A protein and the small-molecule ligand that binds it are described below.
Small molecule (SMILES): OC[C@H]1O[C@H](O[C@H]2[C@H](O)[C@@H](O)[C@@H](O[C@H]3[C@H](O)[C@@H](O)[C@@H](O[C@H]4[C@H](O)[C@@H](O)[C@@H](O[C@H]5[C@H](O)[C@@H](O)[C@@H](O)O[C@@H]5CO)O[C@@H]4CO)O[C@@H]3CO)O[C@@H]2CO)[C@H](O)[C@@H](O)[C@@H]1O

Binding-site contacts:
Ligand atom O2 contacts residue ASP65 of chain 1.A at 2.8 Å (salt-bridge).
Ligand atom O2 contacts residue LYS15 of chain 1.A at 2.8 Å (salt-bridge).
Ligand atom C1 contacts residue TRP340 of chain 2.A at 3.5 Å (hydrophobic).
Ligand atom O3 contacts residue GLU111 of chain 1.A at 3.5 Å (salt-bridge).
Ligand atom C2 contacts residue TRP230 of chain 2.A at 3.6 Å (hydrophobic).
Ligand atom C1 contacts residue GLU45 of chain 1.A at 3.3 Å.
Ligand atom C3 contacts residue GLU44 of chain 1.A at 3.3 Å.
Ligand atom C2 contacts residue GLU111 of chain 1.A at 3.5 Å.
Ligand atom O3 contacts residue TRP62 of chain 1.A at 3.0 Å (h-bond).
Ligand atom O4 contacts residue ARG344 of chain 2.A at 3.3 Å (salt-bridge).
Ligand atom O6 contacts residue TYR155 of chain 1.A at 3.1 Å (h-bond).
Ligand atom C3 contacts residue ASP65 of chain 1.A at 3.5 Å.
Ligand atom O3 contacts residue ARG66 of chain 1.A at 2.9 Å (salt-bridge).
Ligand atom C2 contacts residue GLU44 of chain 1.A at 3.4 Å.
Ligand atom O6 contacts residue PRO154 of chain 1.A at 3.3 Å.
Ligand atom O5 contacts residue GLU45 of chain 1.A at 3.4 Å (salt-bridge).
Ligand atom O3 contacts residue LYS42 of chain 1.A at 2.8 Å (salt-bridge).
Ligand atom C1 contacts residue LYS42 of chain 1.A at 3.4 Å.
Ligand atom O2 contacts residue ALA63 of chain 1.A at 3.2 Å.
Ligand atom O5 contacts residue TYR341 of chain 2.A at 3.2 Å.
Ligand atom O2 contacts residue GLU111 of chain 1.A at 2.6 Å (salt-bridge).
Ligand atom C3 contacts residue TRP62 of chain 1.A at 3.5 Å (hydrophobic).
Ligand atom C2 contacts residue ASP65 of chain 1.A at 3.4 Å.
Ligand atom C6 contacts residue GLU153 of chain 1.A at 3.3 Å.
Ligand atom O6 contacts residue GLU153 of chain 1.A at 2.6 Å (salt-bridge).
Ligand atom O6 contacts residue ARG344 of chain 2.A at 3.3 Å.
Ligand atom O5 contacts residue LYS42 of chain 1.A at 3.1 Å (salt-bridge).
Ligand atom O5 contacts residue TYR155 of chain 1.A at 3.3 Å.
Ligand atom O1 contacts residue LYS15 of chain 1.A at 3.1 Å (salt-bridge).
Ligand atom O1 contacts residue ASP14 of chain 1.A at 2.7 Å (salt-bridge).
Ligand atom O2 contacts residue GLU44 of chain 1.A at 2.5 Å (salt-bridge).
Ligand atom C1 contacts residue GLU44 of chain 1.A at 3.5 Å.
Ligand atom O3 contacts residue GLU44 of chain 1.A at 2.5 Å (salt-bridge).
Ligand atom O2 contacts residue TRP230 of chain 2.A at 3.6 Å.
Ligand atom O5 contacts residue TRP340 of chain 2.A at 3.2 Å.
Ligand atom O2 contacts residue ARG66 of chain 1.A at 2.9 Å (salt-bridge).
Ligand atom O3 contacts residue ASP65 of chain 1.A at 2.6 Å (salt-bridge).
Ligand atom O3 contacts residue TYR341 of chain 2.A at 3.5 Å (h-bond).
Ligand atom C3 contacts residue ARG344 of chain 2.A at 3.3 Å.
Ligand atom C1 contacts residue ASP14 of chain 1.A at 3.3 Å.

Sequence of chain 2.A:
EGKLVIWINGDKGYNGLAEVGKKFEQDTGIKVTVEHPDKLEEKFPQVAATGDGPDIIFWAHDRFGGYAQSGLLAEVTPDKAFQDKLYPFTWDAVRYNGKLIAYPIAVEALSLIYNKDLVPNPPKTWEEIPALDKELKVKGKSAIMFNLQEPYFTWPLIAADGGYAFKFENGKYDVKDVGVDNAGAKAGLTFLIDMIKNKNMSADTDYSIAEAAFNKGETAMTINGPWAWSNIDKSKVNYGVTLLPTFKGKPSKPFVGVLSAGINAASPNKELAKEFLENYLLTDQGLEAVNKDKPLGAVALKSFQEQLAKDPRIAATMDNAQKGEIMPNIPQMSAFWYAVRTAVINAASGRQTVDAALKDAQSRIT

Sequence of chain 1.A:
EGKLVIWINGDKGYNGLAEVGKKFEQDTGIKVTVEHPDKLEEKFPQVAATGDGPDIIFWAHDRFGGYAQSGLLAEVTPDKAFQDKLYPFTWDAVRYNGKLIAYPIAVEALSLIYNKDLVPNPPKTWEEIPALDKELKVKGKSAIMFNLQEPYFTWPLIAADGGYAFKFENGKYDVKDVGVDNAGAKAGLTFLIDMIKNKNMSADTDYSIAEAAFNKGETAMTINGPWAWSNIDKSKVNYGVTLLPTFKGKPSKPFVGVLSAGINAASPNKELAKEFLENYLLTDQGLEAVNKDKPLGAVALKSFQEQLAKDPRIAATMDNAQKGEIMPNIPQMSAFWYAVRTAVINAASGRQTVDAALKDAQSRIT